A small-molecule ligand and the protein it binds are described below.
Small molecule (SMILES): CN(C)CCNC(=O)c1ccc(F)cc1

Sequence of chain 1.B:
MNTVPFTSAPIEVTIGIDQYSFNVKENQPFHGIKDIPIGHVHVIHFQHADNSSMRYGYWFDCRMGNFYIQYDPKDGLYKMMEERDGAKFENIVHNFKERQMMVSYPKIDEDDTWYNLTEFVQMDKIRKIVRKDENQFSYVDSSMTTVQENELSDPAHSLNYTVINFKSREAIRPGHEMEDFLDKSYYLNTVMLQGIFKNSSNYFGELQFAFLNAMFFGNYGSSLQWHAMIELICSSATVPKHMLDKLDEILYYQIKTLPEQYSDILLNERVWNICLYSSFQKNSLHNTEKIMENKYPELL

Binding-site contacts:
Ligand atom C8 contacts residue PHE26 of chain 1.B at 3.9 Å (hydrophobic).
Ligand atom C7 contacts residue SER108 of chain 1.B at 4.0 Å.
Ligand atom C8 contacts residue PRO110 of chain 1.B at 3.8 Å (hydrophobic).
Ligand atom C2 contacts residue SER25 of chain 1.B at 3.8 Å.
Ligand atom C9 contacts residue TYR24 of chain 1.B at 3.9 Å (hydrophobic).
Ligand atom C4 contacts residue PHE26 of chain 1.B at 3.7 Å (hydrophobic).
Ligand atom F contacts residue TYR109 of chain 1.B at 4.3 Å.
Ligand atom C3 contacts residue SER25 of chain 1.B at 3.3 Å.
Ligand atom C9 contacts residue SER25 of chain 1.B at 4.4 Å.
Ligand atom O contacts residue PHE26 of chain 1.B at 3.5 Å.
Ligand atom C10 contacts residue TYR24 of chain 1.B at 4.2 Å (hydrophobic).
Ligand atom C10 contacts residue PRO110 of chain 1.B at 4.3 Å (hydrophobic).
Ligand atom C7 contacts residue PHE26 of chain 1.B at 4.2 Å (hydrophobic).
Ligand atom N contacts residue SER25 of chain 1.B at 3.2 Å (h-bond).
Ligand atom F contacts residue ILE21 of chain 1.B at 4.1 Å.
Ligand atom F contacts residue VAL107 of chain 1.B at 3.6 Å.
Ligand atom C contacts residue SER25 of chain 1.B at 4.5 Å.
Ligand atom C10 contacts residue PHE26 of chain 1.B at 4.1 Å (hydrophobic).
Ligand atom F contacts residue SER108 of chain 1.B at 3.2 Å.
Ligand atom F contacts residue PRO110 of chain 1.B at 3.5 Å.
Ligand atom C9 contacts residue PRO110 of chain 1.B at 3.7 Å (hydrophobic).
Ligand atom C5 contacts residue SER25 of chain 1.B at 4.0 Å.
Ligand atom N1 contacts residue PHE26 of chain 1.B at 4.4 Å.
Ligand atom C8 contacts residue VAL107 of chain 1.B at 4.2 Å (hydrophobic).
Ligand atom N1 contacts residue SER25 of chain 1.B at 3.6 Å.
Ligand atom C6 contacts residue PHE26 of chain 1.B at 3.9 Å (hydrophobic).
Ligand atom C1 contacts residue SER25 of chain 1.B at 3.2 Å.
Ligand atom C10 contacts residue SER25 of chain 1.B at 3.6 Å.
Ligand atom C7 contacts residue VAL107 of chain 1.B at 3.7 Å (hydrophobic).
Ligand atom C9 contacts residue ILE21 of chain 1.B at 4.2 Å (hydrophobic).
Ligand atom C5 contacts residue PHE26 of chain 1.B at 3.8 Å (hydrophobic).
Ligand atom C8 contacts residue SER108 of chain 1.B at 3.8 Å.
Ligand atom F contacts residue PHE26 of chain 1.B at 4.3 Å.
Ligand atom C4 contacts residue SER25 of chain 1.B at 3.9 Å.
Ligand atom C9 contacts residue PHE26 of chain 1.B at 4.0 Å (hydrophobic).